This small molecule binds to this protein.
Small molecule (SMILES): CC(=O)N[C@@H]1[C@@H](O)[C@H](O)[C@@H](CO)O[C@H]1O

Sequence of chain 3.E:
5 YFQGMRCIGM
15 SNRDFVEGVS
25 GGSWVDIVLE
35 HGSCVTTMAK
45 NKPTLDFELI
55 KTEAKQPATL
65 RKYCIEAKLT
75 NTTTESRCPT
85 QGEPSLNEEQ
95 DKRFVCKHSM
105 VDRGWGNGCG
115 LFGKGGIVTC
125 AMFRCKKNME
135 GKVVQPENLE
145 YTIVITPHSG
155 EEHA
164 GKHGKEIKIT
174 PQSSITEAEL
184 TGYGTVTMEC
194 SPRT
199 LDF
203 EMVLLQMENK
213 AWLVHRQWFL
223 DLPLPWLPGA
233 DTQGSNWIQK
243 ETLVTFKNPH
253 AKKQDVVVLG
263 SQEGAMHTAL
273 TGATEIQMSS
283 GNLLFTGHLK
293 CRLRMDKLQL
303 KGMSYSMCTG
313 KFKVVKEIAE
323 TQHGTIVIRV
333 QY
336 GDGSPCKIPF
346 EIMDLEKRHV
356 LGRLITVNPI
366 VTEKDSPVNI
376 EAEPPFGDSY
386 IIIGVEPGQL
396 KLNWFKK

Sequence of chain 3.F:
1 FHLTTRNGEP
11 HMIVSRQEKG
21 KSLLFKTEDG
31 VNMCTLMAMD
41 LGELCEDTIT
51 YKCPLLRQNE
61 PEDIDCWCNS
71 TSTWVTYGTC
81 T

Binding-site contacts:
Ligand atom O5 contacts residue ASN75 of chain 3.E at 2.1 Å (h-bond).
Ligand atom N2 contacts residue ASN75 of chain 3.E at 3.0 Å (h-bond).
Ligand atom O4 contacts residue NAG1 of chain 3.Z at 1.6 Å.
Ligand atom O3 contacts residue NAG1 of chain 3.Z at 2.4 Å (h-bond).
Ligand atom C6 contacts residue CYS45 of chain 3.F at 4.4 Å (hydrophobic).
Ligand atom O7 contacts residue MET126 of chain 3.E at 3.1 Å.
Ligand atom C6 contacts residue THR48 of chain 3.F at 4.4 Å.
Ligand atom C8 contacts residue ASN75 of chain 3.E at 3.0 Å.
Ligand atom C3 contacts residue NAG1 of chain 3.Z at 3.3 Å.
Ligand atom O6 contacts residue NAG1 of chain 3.Z at 4.1 Å.
Ligand atom C6 contacts residue ASN75 of chain 3.E at 3.8 Å.
Ligand atom C7 contacts residue ASN75 of chain 3.E at 2.8 Å.
Ligand atom O7 contacts residue ASN75 of chain 3.E at 3.2 Å (h-bond).
Ligand atom C8 contacts residue PHE98 of chain 3.E at 3.6 Å (hydrophobic).
Ligand atom C1 contacts residue ASN75 of chain 3.E at 1.3 Å.
Ligand atom C5 contacts residue NAG1 of chain 3.Z at 3.7 Å.
Ligand atom O5 contacts residue THR48 of chain 3.F at 4.0 Å.
Ligand atom C4 contacts residue ASN75 of chain 3.E at 4.0 Å.
Ligand atom O6 contacts residue CYS45 of chain 3.F at 3.4 Å (h-bond).
Ligand atom C2 contacts residue NAG1 of chain 3.Z at 4.1 Å.
Ligand atom C8 contacts residue MET126 of chain 3.E at 3.7 Å (hydrophobic).
Ligand atom C7 contacts residue MET126 of chain 3.E at 3.8 Å (hydrophobic).
Ligand atom O6 contacts residue GLU46 of chain 3.F at 3.8 Å.
Ligand atom C2 contacts residue ASN75 of chain 3.E at 2.6 Å.
Ligand atom C5 contacts residue ASN75 of chain 3.E at 3.2 Å.
Ligand atom O6 contacts residue THR48 of chain 3.F at 4.0 Å.
Ligand atom C6 contacts residue NAG1 of chain 3.Z at 3.4 Å.
Ligand atom C4 contacts residue NAG1 of chain 3.Z at 2.9 Å.
Ligand atom C3 contacts residue ASN75 of chain 3.E at 3.5 Å.
Ligand atom O6 contacts residue ASN75 of chain 3.E at 3.8 Å.